Sequence of chain 48.C:
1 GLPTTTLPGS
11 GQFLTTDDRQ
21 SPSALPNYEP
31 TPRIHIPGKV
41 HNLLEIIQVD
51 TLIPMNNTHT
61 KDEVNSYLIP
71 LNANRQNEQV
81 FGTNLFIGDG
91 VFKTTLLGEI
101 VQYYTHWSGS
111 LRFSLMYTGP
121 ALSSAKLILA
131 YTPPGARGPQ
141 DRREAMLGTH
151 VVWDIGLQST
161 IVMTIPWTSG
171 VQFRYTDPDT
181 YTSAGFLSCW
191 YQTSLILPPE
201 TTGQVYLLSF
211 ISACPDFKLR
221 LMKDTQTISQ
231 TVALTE

Sequence of chain 48.A:
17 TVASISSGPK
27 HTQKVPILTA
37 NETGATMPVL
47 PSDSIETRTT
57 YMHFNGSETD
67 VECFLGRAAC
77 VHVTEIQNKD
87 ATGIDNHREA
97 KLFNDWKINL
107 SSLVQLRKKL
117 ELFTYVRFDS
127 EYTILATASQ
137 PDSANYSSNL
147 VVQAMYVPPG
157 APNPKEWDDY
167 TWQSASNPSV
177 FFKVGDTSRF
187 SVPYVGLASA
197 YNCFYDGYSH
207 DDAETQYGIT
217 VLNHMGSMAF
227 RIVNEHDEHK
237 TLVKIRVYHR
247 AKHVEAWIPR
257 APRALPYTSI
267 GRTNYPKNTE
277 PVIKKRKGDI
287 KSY

Binding-site contacts:
Ligand atom C3 contacts residue PHE186 of chain 48.A at 3.8 Å (hydrophobic).
Ligand atom C5 contacts residue PHE186 of chain 48.A at 3.5 Å (hydrophobic).
Ligand atom C4B contacts residue LEU106 of chain 48.A at 3.7 Å (hydrophobic).
Ligand atom C6B contacts residue TYR197 of chain 48.A at 3.6 Å (hydrophobic).
Ligand atom O1 contacts residue PHE186 of chain 48.A at 3.5 Å.
Ligand atom C6C contacts residue MET221 of chain 48.A at 3.7 Å (hydrophobic).
Ligand atom C4C contacts residue TYR152 of chain 48.A at 3.8 Å (hydrophobic).
Ligand atom C2B contacts residue MET221 of chain 48.A at 3.5 Å (hydrophobic).
Ligand atom C5B contacts residue TYR197 of chain 48.A at 3.7 Å (hydrophobic).
Ligand atom C3C contacts residue TYR128 of chain 48.A at 3.9 Å (hydrophobic).
Ligand atom C4 contacts residue PHE186 of chain 48.A at 3.6 Å (hydrophobic).
Ligand atom N2 contacts residue ALA24 of chain 48.C at 3.4 Å.
Ligand atom O1 contacts residue VAL188 of chain 48.A at 3.8 Å.
Ligand atom N3A contacts residue ASN219 of chain 48.A at 3.0 Å (h-bond).
Ligand atom C7C contacts residue TYR128 of chain 48.A at 3.6 Å (hydrophobic).
Ligand atom C6B contacts residue LEU106 of chain 48.A at 3.9 Å (hydrophobic).
Ligand atom O1B contacts residue TYR128 of chain 48.A at 3.9 Å.
Ligand atom C2C contacts residue VAL188 of chain 48.A at 3.2 Å (hydrophobic).
Ligand atom C31 contacts residue PRO174 of chain 48.A at 3.4 Å (hydrophobic).
Ligand atom C31 contacts residue ALA150 of chain 48.A at 3.5 Å (hydrophobic).
Ligand atom O1B contacts residue MET221 of chain 48.A at 3.4 Å.
Ligand atom C4 contacts residue TYR152 of chain 48.A at 3.9 Å (hydrophobic).
Ligand atom C4 contacts residue MET224 of chain 48.A at 3.8 Å (hydrophobic).
Ligand atom C3C contacts residue VAL188 of chain 48.A at 3.3 Å (hydrophobic).
Ligand atom C3 contacts residue PRO174 of chain 48.A at 3.8 Å (hydrophobic).
Ligand atom C3B contacts residue MET221 of chain 48.A at 3.8 Å (hydrophobic).
Ligand atom C31 contacts residue SER175 of chain 48.A at 3.6 Å.
Ligand atom N2 contacts residue PHE186 of chain 48.A at 3.7 Å.
Ligand atom C31 contacts residue VAL176 of chain 48.A at 3.3 Å (hydrophobic).
Ligand atom CM1 contacts residue SER107 of chain 48.A at 3.9 Å.
Ligand atom O1 contacts residue TYR152 of chain 48.A at 3.9 Å.
Ligand atom C1B contacts residue MET221 of chain 48.A at 3.8 Å (hydrophobic).
Ligand atom C5C contacts residue TYR128 of chain 48.A at 3.5 Å (hydrophobic).
Ligand atom C5 contacts residue TYR152 of chain 48.A at 3.8 Å (hydrophobic).
Ligand atom O1 contacts residue ALA24 of chain 48.C at 3.6 Å.
Ligand atom C5C contacts residue ILE104 of chain 48.A at 3.8 Å (hydrophobic).
Ligand atom C6C contacts residue VAL191 of chain 48.A at 3.2 Å (hydrophobic).
Ligand atom C4A contacts residue ASN219 of chain 48.A at 3.5 Å.
Ligand atom C7C contacts residue TYR197 of chain 48.A at 3.8 Å (hydrophobic).
Ligand atom C5B contacts residue LEU106 of chain 48.A at 3.5 Å (hydrophobic).

The protein below binds the small molecule below.
Small molecule (SMILES): Cc1cc(CCCCCCCOc2ccc(C3=N[C@@H](C)CO3)cc2)on1